The protein below binds the small molecule below.
Small molecule (SMILES): Nc1ncnc2c1ncn2[C@@H]1O[C@H](CO[P](=O)(O)O[C@H]2[C@@H](O)[C@H](n3cnc4c(N)ncnc43)O[C@@H]2CO[P](=O)(O)O[C@H]2[C@@H](O)[C@H](n3cnc4c(N)ncnc43)O[C@@H]2COP(=O)(O)O)[C@@H](O)[C@H]1O

Binding-site contacts:
Ligand atom N1 contacts residue U3 of chain 23.C at 2.7 Å (h-bond).
Ligand atom N6 contacts residue U3 of chain 23.C at 3.0 Å (h-bond).
Ligand atom C2 contacts residue U1 of chain 23.C at 3.5 Å.
Ligand atom C6 contacts residue U3 of chain 23.C at 3.3 Å.
Ligand atom N1 contacts residue U2 of chain 23.C at 3.5 Å (h-bond).
Ligand atom N6 contacts residue U1 of chain 23.C at 2.8 Å (h-bond).
Ligand atom C6 contacts residue U1 of chain 23.C at 3.6 Å.
Ligand atom C4 contacts residue U2 of chain 23.C at 4.3 Å.
Ligand atom N1 contacts residue U1 of chain 23.C at 2.8 Å (h-bond).
Ligand atom N3 contacts residue U3 of chain 23.C at 4.2 Å.
Ligand atom C2 contacts residue U2 of chain 23.C at 3.2 Å.
Ligand atom C2 contacts residue U3 of chain 23.C at 3.0 Å.
Ligand atom N6 contacts residue U2 of chain 23.C at 4.2 Å.
Ligand atom N3 contacts residue U2 of chain 23.C at 3.7 Å.
Ligand atom C6 contacts residue U2 of chain 23.C at 4.1 Å.